Sequence of chain 1.A:
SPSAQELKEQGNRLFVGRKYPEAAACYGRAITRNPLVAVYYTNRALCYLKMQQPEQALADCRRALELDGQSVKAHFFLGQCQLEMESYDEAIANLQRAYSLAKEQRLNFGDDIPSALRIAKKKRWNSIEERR

Binding-site contacts:
Ligand atom C contacts residue ASP117 of chain 1.A at 3.4 Å.
Ligand atom CG1 contacts residue PHE114 of chain 1.A at 3.8 Å (hydrophobic).
Ligand atom C contacts residue LYS78 of chain 1.A at 3.8 Å.
Ligand atom N contacts residue ASN48 of chain 1.A at 3.0 Å (h-bond).
Ligand atom O1P contacts residue LYS78 of chain 1.A at 2.8 Å (salt-bridge).
Ligand atom CA contacts residue ASP117 of chain 1.A at 3.9 Å.
Ligand atom P contacts residue LYS78 of chain 1.A at 3.5 Å.
Ligand atom OG contacts residue LYS78 of chain 1.A at 3.3 Å (salt-bridge).
Ligand atom CB contacts residue ASP117 of chain 1.A at 3.3 Å.
Ligand atom CD1 contacts residue PHE81 of chain 1.A at 3.7 Å (hydrophobic).
Ligand atom CA contacts residue ASN48 of chain 1.A at 3.5 Å.
Ligand atom CG1 contacts residue PHE20 of chain 1.A at 3.8 Å (hydrophobic).
Ligand atom C contacts residue ASN48 of chain 1.A at 3.8 Å.
Ligand atom CA contacts residue PHE114 of chain 1.A at 3.8 Å (hydrophobic).
Ligand atom C contacts residue LYS13 of chain 1.A at 3.5 Å.
Ligand atom O contacts residue LYS78 of chain 1.A at 2.8 Å (salt-bridge).
Ligand atom O contacts residue LYS78 of chain 1.A at 3.2 Å.
Ligand atom CB contacts residue ASN17 of chain 1.A at 3.5 Å.
Ligand atom C contacts residue ASN48 of chain 1.A at 3.9 Å.
Ligand atom CB contacts residue ASN48 of chain 1.A at 3.6 Å.
Ligand atom CB contacts residue PHE114 of chain 1.A at 3.7 Å (hydrophobic).
Ligand atom CA contacts residue ASP117 of chain 1.A at 3.2 Å.
Ligand atom CG2 contacts residue PHE81 of chain 1.A at 3.6 Å (hydrophobic).
Ligand atom CG1 contacts residue TYR32 of chain 1.A at 3.5 Å (hydrophobic).
Ligand atom OXT contacts residue LYS13 of chain 1.A at 3.4 Å.
Ligand atom CG2 contacts residue ASP117 of chain 1.A at 3.7 Å.
Ligand atom O contacts residue LYS13 of chain 1.A at 2.7 Å (salt-bridge).
Ligand atom O2P contacts residue LYS78 of chain 1.A at 3.4 Å.
Ligand atom C contacts residue LEU51 of chain 1.A at 3.7 Å (hydrophobic).
Ligand atom CG1 contacts residue ASN48 of chain 1.A at 3.8 Å.
Ligand atom O contacts residue PHE82 of chain 1.A at 3.8 Å.
Ligand atom O2P contacts residue VAL44 of chain 1.A at 3.9 Å.
Ligand atom CB contacts residue VAL44 of chain 1.A at 3.4 Å (hydrophobic).
Ligand atom N contacts residue LEU51 of chain 1.A at 3.6 Å.
Ligand atom CG2 contacts residue ASN17 of chain 1.A at 3.4 Å.
Ligand atom N contacts residue ASP117 of chain 1.A at 2.8 Å (salt-bridge).
Ligand atom CB contacts residue TYR32 of chain 1.A at 3.7 Å (hydrophobic).
Ligand atom C contacts residue ASN17 of chain 1.A at 3.5 Å.
Ligand atom OXT contacts residue ASN17 of chain 1.A at 2.8 Å (h-bond).
Ligand atom OXT contacts residue ASN48 of chain 1.A at 2.9 Å (h-bond).

A small-molecule ligand and the protein it binds are described below.
Small molecule (SMILES): CC[C@H](C)[C@H](NC(=O)[C@@H]1CCCN1)C(=O)N[C@@H](CO)C(=O)N[C@@H](COP(=O)(O)O)C(=O)N[C@H](C(=O)N[C@@H](COP(=O)(O)O)C(=O)O)C(C)C